Binding-site contacts:
Ligand atom C5 contacts residue PHE205 of chain 1.BB at 4.2 Å (hydrophobic).
Ligand atom C6 contacts residue PHE205 of chain 1.BB at 4.4 Å (hydrophobic).
Ligand atom C4' contacts residue PRO204 of chain 1.BB at 3.6 Å (hydrophobic).
Ligand atom C1' contacts residue ARG92 of chain 1.BB at 4.4 Å.
Ligand atom C2 contacts residue ARG92 of chain 1.BB at 4.3 Å.
Ligand atom C4' contacts residue VAL203 of chain 1.BB at 4.2 Å (hydrophobic).
Ligand atom O3' contacts residue DA1 of chain 1.LF at 1.6 Å.
Ligand atom C3' contacts residue DA1 of chain 1.LF at 2.6 Å.
Ligand atom C4 contacts residue ARG92 of chain 1.BB at 4.4 Å.
Ligand atom O4' contacts residue PRO204 of chain 1.BB at 3.6 Å (h-bond).
Ligand atom C4' contacts residue DA1 of chain 1.LF at 3.9 Å.
Ligand atom C1' contacts residue PRO204 of chain 1.BB at 3.7 Å (hydrophobic).
Ligand atom O5' contacts residue ASP202 of chain 1.BB at 4.4 Å.
Ligand atom C6 contacts residue ARG92 of chain 1.BB at 4.0 Å.
Ligand atom C5 contacts residue ARG92 of chain 1.BB at 4.3 Å.
Ligand atom C1' contacts residue VAL203 of chain 1.BB at 4.1 Å (hydrophobic).
Ligand atom C2' contacts residue PRO204 of chain 1.BB at 4.3 Å (hydrophobic).
Ligand atom C5' contacts residue ASP202 of chain 1.BB at 4.0 Å.
Ligand atom N1 contacts residue ARG92 of chain 1.BB at 4.0 Å.
Ligand atom O4' contacts residue ARG92 of chain 1.BB at 4.2 Å.
Ligand atom C2' contacts residue DA1 of chain 1.LF at 3.3 Å.
Ligand atom O4' contacts residue VAL203 of chain 1.BB at 3.6 Å.
Ligand atom C5' contacts residue PRO204 of chain 1.BB at 4.3 Å (hydrophobic).

Sequence of chain 1.BB:
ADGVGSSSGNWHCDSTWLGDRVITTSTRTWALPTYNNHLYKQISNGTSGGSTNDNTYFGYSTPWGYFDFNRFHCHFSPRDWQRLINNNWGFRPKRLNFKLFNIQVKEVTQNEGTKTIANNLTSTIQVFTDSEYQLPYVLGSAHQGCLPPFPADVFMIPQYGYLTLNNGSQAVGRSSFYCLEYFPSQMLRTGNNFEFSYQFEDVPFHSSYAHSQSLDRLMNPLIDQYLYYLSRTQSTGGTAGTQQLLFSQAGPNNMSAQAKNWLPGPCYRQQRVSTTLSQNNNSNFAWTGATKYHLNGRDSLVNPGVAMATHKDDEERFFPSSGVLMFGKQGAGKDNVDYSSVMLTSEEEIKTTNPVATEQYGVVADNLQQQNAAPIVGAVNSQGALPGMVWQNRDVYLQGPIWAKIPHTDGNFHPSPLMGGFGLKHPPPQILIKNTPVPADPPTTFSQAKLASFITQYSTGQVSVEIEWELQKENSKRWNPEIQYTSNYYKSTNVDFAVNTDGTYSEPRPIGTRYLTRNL

A small-molecule ligand and the protein it binds are described below.
Small molecule (SMILES): Nc1ccn([C@H]2C[C@H](O)[C@@H](COP(=O)(O)O)O2)c(=O)n1